The small molecule below binds the protein below.
Small molecule (SMILES): Clc1ccc([C@H]2C[C@@H]3CC[C@H]2N3)cn1

Sequence of chain 1.H:
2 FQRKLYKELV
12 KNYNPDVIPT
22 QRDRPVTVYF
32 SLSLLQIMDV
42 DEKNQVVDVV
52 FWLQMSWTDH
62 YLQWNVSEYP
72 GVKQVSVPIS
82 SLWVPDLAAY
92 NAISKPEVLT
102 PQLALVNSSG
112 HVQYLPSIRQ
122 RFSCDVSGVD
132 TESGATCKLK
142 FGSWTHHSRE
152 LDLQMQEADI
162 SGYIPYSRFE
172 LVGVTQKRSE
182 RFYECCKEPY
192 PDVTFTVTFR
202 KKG

Binding-site contacts:
Ligand atom C6 contacts residue TRP145 of chain 1.G at 4.0 Å (hydrophobic).
Ligand atom C10 contacts residue LEU116 of chain 1.H at 3.6 Å (hydrophobic).
Ligand atom C8 contacts residue GLN114 of chain 1.H at 4.2 Å.
Ligand atom C11 contacts residue LEU116 of chain 1.H at 3.7 Å (hydrophobic).
Ligand atom CL contacts residue GLN114 of chain 1.H at 2.8 Å.
Ligand atom C2 contacts residue TRP145 of chain 1.G at 3.2 Å (hydrophobic).
Ligand atom C4 contacts residue TYR91 of chain 1.G at 3.0 Å (hydrophobic).
Ligand atom CL contacts residue ALA105 of chain 1.H at 3.9 Å.
Ligand atom C11 contacts residue TRP145 of chain 1.G at 3.1 Å (hydrophobic).
Ligand atom C4 contacts residue TYR191 of chain 1.G at 4.3 Å (hydrophobic).
Ligand atom CL contacts residue TYR115 of chain 1.H at 4.0 Å.
Ligand atom C3 contacts residue TRP145 of chain 1.G at 3.2 Å (hydrophobic).
Ligand atom N1 contacts residue TRP145 of chain 1.G at 3.0 Å (h-bond).
Ligand atom CL contacts residue THR146 of chain 1.G at 3.9 Å.
Ligand atom N2 contacts residue LEU116 of chain 1.H at 3.3 Å.
Ligand atom C9 contacts residue GLN114 of chain 1.H at 3.7 Å.
Ligand atom C1 contacts residue TRP145 of chain 1.G at 3.8 Å (hydrophobic).
Ligand atom C9 contacts residue LEU106 of chain 1.H at 3.7 Å (hydrophobic).
Ligand atom C5 contacts residue TYR184 of chain 1.G at 3.8 Å (hydrophobic).
Ligand atom C1 contacts residue CYS187 of chain 1.G at 3.5 Å (hydrophobic).
Ligand atom C3 contacts residue TYR191 of chain 1.G at 3.6 Å (hydrophobic).
Ligand atom C9 contacts residue LEU116 of chain 1.H at 4.2 Å (hydrophobic).
Ligand atom C2 contacts residue TYR191 of chain 1.G at 3.4 Å (hydrophobic).
Ligand atom C10 contacts residue GLN114 of chain 1.H at 4.2 Å.
Ligand atom CL contacts residue LEU116 of chain 1.H at 3.7 Å.
Ligand atom N2 contacts residue TRP145 of chain 1.G at 3.5 Å (h-bond).
Ligand atom C8 contacts residue TRP145 of chain 1.G at 4.2 Å (hydrophobic).
Ligand atom C2 contacts residue CYS187 of chain 1.G at 4.1 Å (hydrophobic).
Ligand atom C10 contacts residue THR146 of chain 1.G at 3.9 Å.
Ligand atom N1 contacts residue TYR91 of chain 1.G at 3.5 Å (h-bond).
Ligand atom CL contacts residue LEU106 of chain 1.H at 3.8 Å.
Ligand atom C1 contacts residue CYS186 of chain 1.G at 4.2 Å (hydrophobic).
Ligand atom N2 contacts residue THR146 of chain 1.G at 3.8 Å.
Ligand atom C7 contacts residue LEU116 of chain 1.H at 4.3 Å (hydrophobic).
Ligand atom C4 contacts residue TYR184 of chain 1.G at 3.4 Å (hydrophobic).
Ligand atom CL contacts residue LEU104 of chain 1.H at 3.5 Å.
Ligand atom C8 contacts residue CYS187 of chain 1.G at 3.8 Å (hydrophobic).
Ligand atom C7 contacts residue TRP145 of chain 1.G at 3.4 Å (hydrophobic).
Ligand atom C3 contacts residue TYR91 of chain 1.G at 3.1 Å (hydrophobic).
Ligand atom C5 contacts residue TYR91 of chain 1.G at 4.0 Å (hydrophobic).

Sequence of chain 1.G:
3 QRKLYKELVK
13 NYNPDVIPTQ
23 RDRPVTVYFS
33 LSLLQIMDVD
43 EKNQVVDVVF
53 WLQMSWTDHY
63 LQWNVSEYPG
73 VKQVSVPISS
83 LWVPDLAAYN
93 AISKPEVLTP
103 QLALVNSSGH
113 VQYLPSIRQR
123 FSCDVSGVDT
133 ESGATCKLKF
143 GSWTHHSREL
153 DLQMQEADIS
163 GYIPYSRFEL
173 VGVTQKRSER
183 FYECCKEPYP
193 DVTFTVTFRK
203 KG